Sequence of chain 1.X:
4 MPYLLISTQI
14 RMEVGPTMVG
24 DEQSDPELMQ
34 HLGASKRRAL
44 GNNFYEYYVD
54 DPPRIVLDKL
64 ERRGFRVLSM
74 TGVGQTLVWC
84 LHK

This protein binds this small molecule.
Small molecule (SMILES): N[C@@H](Cc1ccccc1)C(=O)O

Sequence of chain 1.E:
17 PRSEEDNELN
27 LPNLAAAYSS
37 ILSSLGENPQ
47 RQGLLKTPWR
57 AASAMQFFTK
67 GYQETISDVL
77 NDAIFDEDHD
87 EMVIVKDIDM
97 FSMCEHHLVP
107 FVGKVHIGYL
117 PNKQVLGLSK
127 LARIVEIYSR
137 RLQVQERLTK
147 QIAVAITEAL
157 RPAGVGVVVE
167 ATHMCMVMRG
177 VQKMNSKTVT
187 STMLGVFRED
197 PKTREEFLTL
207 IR

Binding-site contacts:
Ligand atom CD1 contacts residue VAL76 of chain 1.Y at 3.5 Å (hydrophobic).
Ligand atom CB contacts residue GLN78 of chain 1.X at 3.5 Å.
Ligand atom N contacts residue GLU195 of chain 1.E at 2.8 Å (salt-bridge).
Ligand atom O contacts residue GLN78 of chain 1.Y at 2.9 Å (h-bond).
Ligand atom CE2 contacts residue GLN78 of chain 1.X at 3.5 Å.
Ligand atom O contacts residue THR79 of chain 1.Y at 2.7 Å (h-bond).
Ligand atom CD2 contacts residue VAL76 of chain 1.Y at 3.5 Å (hydrophobic).
Ligand atom CD1 contacts residue ILE13 of chain 1.X at 3.5 Å (hydrophobic).
Ligand atom OXT contacts residue GLU195 of chain 1.E at 3.8 Å.
Ligand atom CZ contacts residue ARG14 of chain 1.X at 3.8 Å.
Ligand atom N contacts residue ILE13 of chain 1.X at 2.8 Å (h-bond).
Ligand atom CG contacts residue ILE13 of chain 1.X at 3.3 Å (hydrophobic).
Ligand atom CG contacts residue VAL76 of chain 1.Y at 3.7 Å (hydrophobic).
Ligand atom OXT contacts residue PRO197 of chain 1.E at 3.6 Å.
Ligand atom CD2 contacts residue GLN78 of chain 1.X at 3.4 Å.
Ligand atom C contacts residue GLN78 of chain 1.X at 3.9 Å.
Ligand atom C contacts residue THR79 of chain 1.Y at 3.5 Å.
Ligand atom CA contacts residue ILE13 of chain 1.X at 3.6 Å (hydrophobic).
Ligand atom O contacts residue VAL76 of chain 1.Y at 3.5 Å (h-bond).
Ligand atom CE1 contacts residue VAL76 of chain 1.Y at 3.9 Å (hydrophobic).
Ligand atom CB contacts residue VAL76 of chain 1.Y at 3.4 Å (hydrophobic).
Ligand atom N contacts residue GLN78 of chain 1.X at 2.9 Å (h-bond).
Ligand atom CE2 contacts residue ILE13 of chain 1.X at 3.4 Å (hydrophobic).
Ligand atom O contacts residue GLY77 of chain 1.Y at 3.8 Å.
Ligand atom CZ contacts residue ILE13 of chain 1.X at 3.9 Å (hydrophobic).
Ligand atom OXT contacts residue GLN78 of chain 1.Y at 3.9 Å.
Ligand atom CE1 contacts residue MET15 of chain 1.X at 3.7 Å (hydrophobic).
Ligand atom C contacts residue VAL76 of chain 1.Y at 3.9 Å (hydrophobic).
Ligand atom CA contacts residue GLN78 of chain 1.X at 3.6 Å.
Ligand atom OXT contacts residue GLY77 of chain 1.Y at 3.9 Å.
Ligand atom C contacts residue GLY77 of chain 1.Y at 3.9 Å.
Ligand atom CZ contacts residue MET15 of chain 1.X at 3.7 Å (hydrophobic).
Ligand atom CE2 contacts residue GLN12 of chain 1.X at 3.8 Å.
Ligand atom CZ contacts residue LEU80 of chain 1.X at 3.8 Å (hydrophobic).
Ligand atom CB contacts residue ILE13 of chain 1.X at 3.9 Å (hydrophobic).
Ligand atom C contacts residue GLN78 of chain 1.Y at 3.7 Å.
Ligand atom OXT contacts residue GLN78 of chain 1.X at 3.1 Å (h-bond).
Ligand atom CA contacts residue THR79 of chain 1.Y at 3.6 Å.
Ligand atom CE1 contacts residue ILE13 of chain 1.X at 3.9 Å (hydrophobic).
Ligand atom CD2 contacts residue ILE13 of chain 1.X at 3.5 Å (hydrophobic).

Sequence of chain 1.Y:
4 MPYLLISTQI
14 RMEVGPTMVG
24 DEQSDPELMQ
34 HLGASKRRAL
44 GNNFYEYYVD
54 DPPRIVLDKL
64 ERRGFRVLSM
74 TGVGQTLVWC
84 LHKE